A protein and the small-molecule ligand that binds it are described below.
Small molecule (SMILES): C[N+](C)(C)[O-]

Binding-site contacts:
Ligand atom CAA contacts residue SER35 of chain 1.G at 4.4 Å.
Ligand atom CAB contacts residue SER35 of chain 1.G at 3.7 Å.
Ligand atom CAA contacts residue SER31 of chain 1.G at 3.9 Å.
Ligand atom NAC contacts residue SER32 of chain 1.G at 4.5 Å.
Ligand atom CAB contacts residue TYR34 of chain 1.G at 3.5 Å (hydrophobic).
Ligand atom NAC contacts residue SER35 of chain 1.G at 4.4 Å.
Ligand atom CAD contacts residue SER31 of chain 1.G at 4.2 Å.
Ligand atom CAB contacts residue THR33 of chain 1.G at 3.4 Å.
Ligand atom CAD contacts residue THR33 of chain 1.G at 4.1 Å.
Ligand atom CAA contacts residue SER30 of chain 1.G at 4.4 Å.
Ligand atom CAB contacts residue SER31 of chain 1.G at 3.6 Å.
Ligand atom CAB contacts residue SER32 of chain 1.G at 4.3 Å.
Ligand atom OAE contacts residue SER35 of chain 1.G at 4.3 Å.
Ligand atom NAC contacts residue SER31 of chain 1.G at 4.1 Å.
Ligand atom CAA contacts residue SER71 of chain 1.G at 4.0 Å.
Ligand atom NAC contacts residue THR33 of chain 1.G at 4.3 Å.
Ligand atom CAD contacts residue SER32 of chain 1.G at 3.5 Å.

Sequence of chain 1.G:
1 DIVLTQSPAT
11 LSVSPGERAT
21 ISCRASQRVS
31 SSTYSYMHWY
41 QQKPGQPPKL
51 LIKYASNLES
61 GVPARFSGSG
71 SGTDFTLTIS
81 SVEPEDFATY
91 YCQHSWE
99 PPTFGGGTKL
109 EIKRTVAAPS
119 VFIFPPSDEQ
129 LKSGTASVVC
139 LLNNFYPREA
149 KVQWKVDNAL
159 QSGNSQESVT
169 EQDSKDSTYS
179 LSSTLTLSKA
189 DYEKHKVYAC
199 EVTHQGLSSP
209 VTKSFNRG